A small-molecule ligand and the protein it binds are described below.
Small molecule (SMILES): O=C(O)c1ccnc(-n2ncc([C@H](OCCN3CCCCC3)c3ccccc3)c2-c2ccccc2)c1

Binding-site contacts:
Ligand atom O01 contacts residue LYS243 of chain 1.A at 2.7 Å (salt-bridge).
Ligand atom O03 contacts residue TYR214 of chain 1.A at 3.4 Å.
Ligand atom C21 contacts residue ASP154 of chain 1.A at 3.0 Å.
Ligand atom N36 contacts residue MN1 of chain 1.C at 2.4 Å.
Ligand atom C05 contacts residue TRP245 of chain 1.A at 3.6 Å (hydrophobic).
Ligand atom O20 contacts residue ASP154 of chain 1.A at 3.5 Å (salt-bridge).
Ligand atom C12 contacts residue ASP154 of chain 1.A at 3.4 Å.
Ligand atom C35 contacts residue HIS225 of chain 1.A at 3.6 Å.
Ligand atom C35 contacts residue GLU227 of chain 1.A at 3.3 Å.
Ligand atom N36 contacts residue DMS1 of chain 1.F at 3.5 Å.
Ligand atom C15 contacts residue PHE222 of chain 1.A at 3.4 Å (hydrophobic).
Ligand atom C02 contacts residue TYR151 of chain 1.A at 3.2 Å (hydrophobic).
Ligand atom N09 contacts residue MN1 of chain 1.C at 3.0 Å.
Ligand atom C06 contacts residue PHE222 of chain 1.A at 3.5 Å (hydrophobic).
Ligand atom C02 contacts residue PHE222 of chain 1.A at 3.4 Å (hydrophobic).
Ligand atom N07 contacts residue HIS225 of chain 1.A at 3.3 Å (h-bond).
Ligand atom C06 contacts residue MN1 of chain 1.C at 3.2 Å.
Ligand atom O01 contacts residue TYR151 of chain 1.A at 3.1 Å (h-bond).
Ligand atom C32 contacts residue GLN277 of chain 1.A at 3.6 Å.
Ligand atom C22 contacts residue ASP154 of chain 1.A at 3.3 Å.
Ligand atom C08 contacts residue HIS225 of chain 1.A at 3.6 Å.
Ligand atom N09 contacts residue HIS225 of chain 1.A at 3.3 Å (h-bond).
Ligand atom C12 contacts residue TYR214 of chain 1.A at 3.4 Å (hydrophobic).
Ligand atom N07 contacts residue MN1 of chain 1.C at 2.3 Å.
Ligand atom C35 contacts residue MN1 of chain 1.C at 3.3 Å.
Ligand atom C06 contacts residue HIS313 of chain 1.A at 3.6 Å.
Ligand atom N07 contacts residue HIS313 of chain 1.A at 3.5 Å (h-bond).
Ligand atom N36 contacts residue HIS225 of chain 1.A at 3.2 Å (h-bond).
Ligand atom N36 contacts residue GLU227 of chain 1.A at 3.5 Å (salt-bridge).
Ligand atom C28 contacts residue ASP154 of chain 1.A at 3.4 Å.
Ligand atom C13 contacts residue ASP154 of chain 1.A at 3.1 Å.
Ligand atom C06 contacts residue TRP245 of chain 1.A at 3.5 Å (hydrophobic).
Ligand atom O03 contacts residue TYR151 of chain 1.A at 2.5 Å (h-bond).
Ligand atom C05 contacts residue PHE222 of chain 1.A at 3.3 Å (hydrophobic).
Ligand atom O03 contacts residue PHE222 of chain 1.A at 3.4 Å.
Ligand atom C16 contacts residue PHE222 of chain 1.A at 3.6 Å (hydrophobic).
Ligand atom C21 contacts residue TYR214 of chain 1.A at 3.6 Å (hydrophobic).
Ligand atom C08 contacts residue MN1 of chain 1.C at 3.1 Å.
Ligand atom C04 contacts residue PHE222 of chain 1.A at 3.6 Å (hydrophobic).
Ligand atom N23 contacts residue ASP154 of chain 1.A at 3.2 Å (salt-bridge).

Sequence of chain 1.A:
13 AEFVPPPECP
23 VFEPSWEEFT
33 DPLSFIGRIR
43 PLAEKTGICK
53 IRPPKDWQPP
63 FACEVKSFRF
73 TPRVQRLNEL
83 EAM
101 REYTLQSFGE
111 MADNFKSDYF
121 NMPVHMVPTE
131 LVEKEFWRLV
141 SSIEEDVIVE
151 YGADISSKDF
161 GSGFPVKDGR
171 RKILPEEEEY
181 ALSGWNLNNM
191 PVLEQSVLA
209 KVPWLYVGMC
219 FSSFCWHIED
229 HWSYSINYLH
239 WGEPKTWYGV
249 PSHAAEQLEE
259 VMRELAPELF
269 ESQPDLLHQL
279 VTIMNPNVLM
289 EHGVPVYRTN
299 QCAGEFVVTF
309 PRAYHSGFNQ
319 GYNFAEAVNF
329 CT